Sequence of chain 1.B:
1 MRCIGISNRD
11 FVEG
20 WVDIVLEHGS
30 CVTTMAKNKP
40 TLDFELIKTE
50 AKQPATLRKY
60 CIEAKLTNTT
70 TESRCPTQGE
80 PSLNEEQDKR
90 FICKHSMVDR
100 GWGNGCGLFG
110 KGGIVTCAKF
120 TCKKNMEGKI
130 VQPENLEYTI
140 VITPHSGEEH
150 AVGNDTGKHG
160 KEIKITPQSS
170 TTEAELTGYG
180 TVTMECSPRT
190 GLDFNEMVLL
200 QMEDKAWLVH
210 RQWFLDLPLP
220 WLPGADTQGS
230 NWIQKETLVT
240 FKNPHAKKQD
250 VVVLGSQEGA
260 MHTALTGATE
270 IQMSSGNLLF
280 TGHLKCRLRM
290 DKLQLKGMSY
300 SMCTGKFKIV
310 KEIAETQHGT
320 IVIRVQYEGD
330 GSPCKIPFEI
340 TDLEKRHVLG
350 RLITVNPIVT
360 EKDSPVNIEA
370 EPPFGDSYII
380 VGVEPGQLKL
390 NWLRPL

A protein and the small-molecule ligand that binds it are described below.
Small molecule (SMILES): CC(=O)N[C@H]1[C@H](O[C@H]2[C@H](O)[C@@H](NC(C)=O)CO[C@@H]2CO)O[C@H](CO)[C@@H](O)[C@@H]1O

Binding-site contacts:
Ligand atom C8 contacts residue LYS118 of chain 1.B at 3.5 Å.
Ligand atom O7 contacts residue ASN67 of chain 1.B at 4.4 Å.
Ligand atom C4 contacts residue ASN67 of chain 1.B at 4.2 Å.
Ligand atom C1 contacts residue ASN67 of chain 1.B at 1.4 Å.
Ligand atom C5 contacts residue ASN67 of chain 1.B at 3.6 Å.
Ligand atom C7 contacts residue ASN67 of chain 1.B at 4.0 Å.
Ligand atom C2 contacts residue ASN67 of chain 1.B at 2.4 Å.
Ligand atom C8 contacts residue PHE90 of chain 1.B at 4.1 Å (hydrophobic).
Ligand atom N2 contacts residue LYS118 of chain 1.B at 4.4 Å.
Ligand atom O5 contacts residue ASN67 of chain 1.B at 2.3 Å (h-bond).
Ligand atom N2 contacts residue ASN67 of chain 1.B at 2.9 Å (h-bond).
Ligand atom C3 contacts residue ASN67 of chain 1.B at 3.8 Å.
Ligand atom C8 contacts residue ARG89 of chain 1.B at 3.9 Å.